Binding-site contacts:
Ligand atom C17 contacts residue ASP374 of chain 4.A at 3.8 Å.
Ligand atom O20 contacts residue ALA652 of chain 4.A at 3.4 Å.
Ligand atom O24 contacts residue ARG375 of chain 4.A at 2.9 Å (salt-bridge).
Ligand atom C15 contacts residue ARG375 of chain 4.A at 3.7 Å.
Ligand atom C25 contacts residue MET349 of chain 4.A at 3.8 Å (hydrophobic).
Ligand atom I01 contacts residue MET577 of chain 4.A at 3.8 Å.
Ligand atom O24 contacts residue MET349 of chain 4.A at 3.3 Å (h-bond).
Ligand atom N03 contacts residue TRP581 of chain 4.A at 3.5 Å.
Ligand atom O14 contacts residue PRO187 of chain 1.A at 3.6 Å.
Ligand atom N22 contacts residue TRP581 of chain 4.A at 3.3 Å.
Ligand atom C10 contacts residue PRO187 of chain 1.A at 3.6 Å (hydrophobic).
Ligand atom C18 contacts residue ARG375 of chain 4.A at 3.6 Å.
Ligand atom N05 contacts residue TRP581 of chain 4.A at 3.4 Å.
Ligand atom N07 contacts residue LYS246 of chain 1.A at 2.9 Å (salt-bridge).
Ligand atom C23 contacts residue TRP581 of chain 4.A at 3.5 Å (hydrophobic).
Ligand atom O19 contacts residue PRO187 of chain 1.A at 3.2 Å.
Ligand atom C23 contacts residue ARG375 of chain 4.A at 3.4 Å.
Ligand atom O21 contacts residue ARG375 of chain 4.A at 3.0 Å (salt-bridge).
Ligand atom N03 contacts residue GLY111 of chain 1.A at 3.5 Å.
Ligand atom C13 contacts residue ALA112 of chain 1.A at 3.6 Å (hydrophobic).
Ligand atom C15 contacts residue VAL186 of chain 1.A at 3.8 Å (hydrophobic).
Ligand atom N22 contacts residue ARG375 of chain 4.A at 3.0 Å (salt-bridge).
Ligand atom C16 contacts residue ARG375 of chain 4.A at 3.6 Å.
Ligand atom C06 contacts residue TRP581 of chain 4.A at 3.7 Å (hydrophobic).
Ligand atom I01 contacts residue GLY111 of chain 1.A at 3.9 Å.
Ligand atom C09 contacts residue ARG375 of chain 4.A at 3.7 Å.
Ligand atom C09 contacts residue PRO187 of chain 1.A at 3.6 Å (hydrophobic).
Ligand atom S08 contacts residue LYS246 of chain 1.A at 3.7 Å.
Ligand atom C15 contacts residue PHE196 of chain 1.A at 3.6 Å (hydrophobic).
Ligand atom C16 contacts residue ASP374 of chain 4.A at 3.2 Å.
Ligand atom C10 contacts residue ARG375 of chain 4.A at 3.8 Å.
Ligand atom C17 contacts residue ARG375 of chain 4.A at 3.6 Å.
Ligand atom O12 contacts residue PHE196 of chain 1.A at 3.5 Å.
Ligand atom C02 contacts residue TRP581 of chain 4.A at 3.5 Å (hydrophobic).
Ligand atom C04 contacts residue TRP581 of chain 4.A at 3.3 Å (hydrophobic).
Ligand atom O24 contacts residue PHE196 of chain 1.A at 3.8 Å.
Ligand atom C26 contacts residue TRP581 of chain 4.A at 3.5 Å (hydrophobic).
Ligand atom I01 contacts residue TRP581 of chain 4.A at 3.7 Å.
Ligand atom C25 contacts residue FAD1 of chain 4.B at 3.3 Å.
Ligand atom O19 contacts residue LYS246 of chain 1.A at 3.3 Å.

Sequence of chain 1.A:
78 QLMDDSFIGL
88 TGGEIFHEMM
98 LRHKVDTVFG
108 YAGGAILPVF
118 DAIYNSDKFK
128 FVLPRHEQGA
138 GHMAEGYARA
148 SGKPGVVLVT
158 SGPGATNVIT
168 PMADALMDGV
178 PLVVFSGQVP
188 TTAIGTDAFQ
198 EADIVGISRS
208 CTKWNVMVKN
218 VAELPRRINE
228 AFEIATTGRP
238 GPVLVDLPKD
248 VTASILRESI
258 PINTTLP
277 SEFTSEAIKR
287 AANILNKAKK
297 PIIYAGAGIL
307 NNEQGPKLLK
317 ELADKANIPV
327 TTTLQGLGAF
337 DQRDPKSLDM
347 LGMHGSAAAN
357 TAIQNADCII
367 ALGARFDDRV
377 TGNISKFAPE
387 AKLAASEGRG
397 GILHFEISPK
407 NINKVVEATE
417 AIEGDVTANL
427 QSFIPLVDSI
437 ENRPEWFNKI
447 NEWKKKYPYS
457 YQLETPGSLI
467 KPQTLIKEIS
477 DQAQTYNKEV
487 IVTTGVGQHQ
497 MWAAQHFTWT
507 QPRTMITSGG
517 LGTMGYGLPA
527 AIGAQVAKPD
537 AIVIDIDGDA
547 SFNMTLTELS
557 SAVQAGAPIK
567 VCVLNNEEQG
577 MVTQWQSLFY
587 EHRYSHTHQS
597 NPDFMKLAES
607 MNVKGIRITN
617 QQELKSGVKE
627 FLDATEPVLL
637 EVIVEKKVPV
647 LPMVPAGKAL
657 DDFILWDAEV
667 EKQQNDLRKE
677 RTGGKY

The protein below binds the small molecule below.
Small molecule (SMILES): COC(=O)c1ccccc1S(=O)(=O)NC(=O)Nc1nc(I)cc(OC)n1

Sequence of chain 4.A:
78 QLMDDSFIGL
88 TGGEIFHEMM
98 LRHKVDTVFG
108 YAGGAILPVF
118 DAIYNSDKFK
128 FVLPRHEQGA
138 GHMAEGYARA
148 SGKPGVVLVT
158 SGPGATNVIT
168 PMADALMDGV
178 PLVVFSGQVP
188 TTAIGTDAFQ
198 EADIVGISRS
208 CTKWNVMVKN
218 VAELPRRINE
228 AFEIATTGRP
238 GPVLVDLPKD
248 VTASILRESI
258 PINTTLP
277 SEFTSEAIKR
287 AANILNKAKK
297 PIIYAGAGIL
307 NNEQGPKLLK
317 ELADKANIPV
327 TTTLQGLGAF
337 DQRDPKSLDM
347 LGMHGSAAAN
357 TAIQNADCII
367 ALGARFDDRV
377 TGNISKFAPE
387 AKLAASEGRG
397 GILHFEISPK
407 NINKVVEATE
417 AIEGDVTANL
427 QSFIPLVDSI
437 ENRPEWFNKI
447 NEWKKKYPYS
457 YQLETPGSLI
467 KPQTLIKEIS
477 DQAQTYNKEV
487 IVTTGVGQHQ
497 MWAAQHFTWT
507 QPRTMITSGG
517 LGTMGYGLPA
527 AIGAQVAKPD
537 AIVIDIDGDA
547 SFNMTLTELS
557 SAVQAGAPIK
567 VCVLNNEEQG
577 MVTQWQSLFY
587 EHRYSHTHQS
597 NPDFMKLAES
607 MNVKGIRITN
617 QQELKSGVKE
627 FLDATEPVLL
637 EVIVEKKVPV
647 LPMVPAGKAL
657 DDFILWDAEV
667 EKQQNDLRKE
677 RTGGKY